A small-molecule ligand and the protein it binds are described below.
Small molecule (SMILES): O=C(COP(=O)(O)O)NO

Binding-site contacts:
Ligand atom O1 contacts residue GLY30 of chain 2.G at 3.6 Å.
Ligand atom O3P contacts residue GLY76 of chain 2.G at 3.0 Å (h-bond).
Ligand atom O3P contacts residue SER75 of chain 2.G at 4.0 Å.
Ligand atom P contacts residue ASN32 of chain 2.G at 3.7 Å.
Ligand atom O1 contacts residue HIS143 of chain 2.G at 3.1 Å (h-bond).
Ligand atom C1 contacts residue ASN32 of chain 2.G at 3.5 Å.
Ligand atom C2 contacts residue ASN32 of chain 2.G at 3.6 Å.
Ligand atom P contacts residue GLY76 of chain 2.G at 3.9 Å.
Ligand atom O1 contacts residue ASN32 of chain 2.G at 3.8 Å.
Ligand atom O4P contacts residue SER116 of chain 2.G at 2.9 Å (h-bond).
Ligand atom O4P contacts residue GLY76 of chain 2.G at 3.6 Å (h-bond).
Ligand atom O2P contacts residue ASN32 of chain 2.G at 2.7 Å (h-bond).
Ligand atom N2 contacts residue HIS141 of chain 2.G at 4.0 Å.
Ligand atom O1P contacts residue ASN32 of chain 2.G at 3.4 Å (h-bond).
Ligand atom O2 contacts residue HIS141 of chain 2.G at 3.2 Å (h-bond).
Ligand atom P contacts residue ASN29 of chain 2.G at 3.7 Å.
Ligand atom O1 contacts residue GLY31 of chain 2.G at 2.8 Å (h-bond).
Ligand atom O1P contacts residue SER116 of chain 2.G at 3.8 Å.
Ligand atom O3P contacts residue ASN29 of chain 2.G at 2.7 Å (h-bond).
Ligand atom N2 contacts residue ZN1 of chain 2.GA at 2.8 Å.
Ligand atom O2 contacts residue ZN1 of chain 2.GA at 2.2 Å.
Ligand atom O4P contacts residue SER75 of chain 2.G at 3.3 Å (h-bond).
Ligand atom O3P contacts residue GLY74 of chain 2.G at 3.9 Å.
Ligand atom C2 contacts residue ASN29 of chain 2.G at 3.4 Å.
Ligand atom C1 contacts residue GLY31 of chain 2.G at 3.8 Å.
Ligand atom N2 contacts residue HIS212 of chain 2.G at 4.0 Å.
Ligand atom O2P contacts residue GLY31 of chain 2.G at 3.5 Å (h-bond).
Ligand atom N2 contacts residue GLU117 of chain 2.G at 3.1 Å (salt-bridge).
Ligand atom N2 contacts residue ASN32 of chain 2.G at 3.7 Å.
Ligand atom O1 contacts residue HIS141 of chain 2.G at 3.2 Å (h-bond).
Ligand atom O2P contacts residue THR115 of chain 2.G at 2.4 Å (h-bond).
Ligand atom O2 contacts residue HIS212 of chain 2.G at 3.0 Å (h-bond).
Ligand atom O1 contacts residue ZN1 of chain 2.GA at 2.1 Å.
Ligand atom O2 contacts residue GLU117 of chain 2.G at 2.6 Å (salt-bridge).
Ligand atom O1P contacts residue ASN29 of chain 2.G at 3.8 Å.
Ligand atom C1 contacts residue HIS141 of chain 2.G at 3.9 Å.
Ligand atom O2P contacts residue SER116 of chain 2.G at 4.0 Å.
Ligand atom P contacts residue THR115 of chain 2.G at 3.6 Å.
Ligand atom O4P contacts residue THR115 of chain 2.G at 3.7 Å.
Ligand atom C1 contacts residue ZN1 of chain 2.GA at 2.7 Å.

Sequence of chain 2.G:
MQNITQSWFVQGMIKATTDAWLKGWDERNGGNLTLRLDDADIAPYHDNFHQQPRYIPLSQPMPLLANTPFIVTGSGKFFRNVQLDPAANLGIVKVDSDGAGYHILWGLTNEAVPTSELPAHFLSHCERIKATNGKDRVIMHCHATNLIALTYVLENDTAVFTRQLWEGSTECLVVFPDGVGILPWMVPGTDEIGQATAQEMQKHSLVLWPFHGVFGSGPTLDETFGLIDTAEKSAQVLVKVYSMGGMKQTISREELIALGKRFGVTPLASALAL